The small molecule below binds the protein below.
Small molecule (SMILES): CSC[C@H]1O[C@@H](n2cnc3c(N)ncnc32)[C@H](O)[C@@H]1O

Binding-site contacts:
Ligand atom S5' contacts residue GLU111 of chain 1.F at 3.2 Å (salt-bridge).
Ligand atom N3 contacts residue ILE132 of chain 1.F at 3.2 Å (h-bond).
Ligand atom O3' contacts residue GLY110 of chain 1.F at 3.7 Å.
Ligand atom C3' contacts residue LEU72 of chain 1.F at 3.7 Å (hydrophobic).
Ligand atom CS contacts residue TER1 of chain 1.X at 3.7 Å.
Ligand atom CS contacts residue GLN77 of chain 1.F at 3.5 Å.
Ligand atom N6 contacts residue ASP163 of chain 1.F at 3.0 Å (salt-bridge).
Ligand atom C5' contacts residue TER1 of chain 1.X at 3.6 Å.
Ligand atom C2' contacts residue ASP131 of chain 1.F at 3.5 Å.
Ligand atom O4' contacts residue THR186 of chain 1.F at 3.6 Å.
Ligand atom N1 contacts residue ASP163 of chain 1.F at 3.6 Å (salt-bridge).
Ligand atom O3' contacts residue VAL136 of chain 1.F at 3.4 Å.
Ligand atom N3 contacts residue ASP131 of chain 1.F at 3.6 Å.
Ligand atom C2' contacts residue GLN56 of chain 1.F at 3.6 Å.
Ligand atom O3' contacts residue ASP131 of chain 1.F at 2.6 Å (salt-bridge).
Ligand atom C2 contacts residue ILE132 of chain 1.F at 3.4 Å (hydrophobic).
Ligand atom CS contacts residue GLU111 of chain 1.F at 3.6 Å.
Ligand atom N1 contacts residue GLY164 of chain 1.F at 2.9 Å (h-bond).
Ligand atom C5 contacts residue ILE132 of chain 1.F at 3.7 Å (hydrophobic).
Ligand atom C3' contacts residue ASP131 of chain 1.F at 3.4 Å.
Ligand atom C4 contacts residue LEU185 of chain 1.F at 3.6 Å (hydrophobic).
Ligand atom N6 contacts residue ILE193 of chain 1.F at 2.9 Å (h-bond).
Ligand atom O2' contacts residue ASP131 of chain 1.F at 2.6 Å (salt-bridge).
Ligand atom CS contacts residue LEU70 of chain 1.F at 3.7 Å (hydrophobic).
Ligand atom O2' contacts residue ASP133 of chain 1.F at 3.6 Å.
Ligand atom O4' contacts residue LEU185 of chain 1.F at 3.7 Å.
Ligand atom CS contacts residue LEU72 of chain 1.F at 3.5 Å (hydrophobic).
Ligand atom C5' contacts residue ASP184 of chain 1.F at 3.2 Å.
Ligand atom O2' contacts residue ILE132 of chain 1.F at 3.7 Å.
Ligand atom N7 contacts residue ILE193 of chain 1.F at 3.5 Å.
Ligand atom C8 contacts residue ILE193 of chain 1.F at 3.4 Å (hydrophobic).
Ligand atom S5' contacts residue TER1 of chain 1.X at 2.9 Å.
Ligand atom C4 contacts residue ILE132 of chain 1.F at 3.5 Å (hydrophobic).
Ligand atom N6 contacts residue LEU197 of chain 1.F at 3.5 Å.
Ligand atom C2 contacts residue GLY164 of chain 1.F at 3.5 Å.
Ligand atom C8 contacts residue THR186 of chain 1.F at 3.3 Å.
Ligand atom O2' contacts residue GLN56 of chain 1.F at 3.0 Å (h-bond).
Ligand atom C4' contacts residue ASP131 of chain 1.F at 3.3 Å.
Ligand atom S5' contacts residue GLY110 of chain 1.F at 3.6 Å (h-bond).
Ligand atom C1' contacts residue ASP131 of chain 1.F at 3.5 Å.

Sequence of chain 1.F:
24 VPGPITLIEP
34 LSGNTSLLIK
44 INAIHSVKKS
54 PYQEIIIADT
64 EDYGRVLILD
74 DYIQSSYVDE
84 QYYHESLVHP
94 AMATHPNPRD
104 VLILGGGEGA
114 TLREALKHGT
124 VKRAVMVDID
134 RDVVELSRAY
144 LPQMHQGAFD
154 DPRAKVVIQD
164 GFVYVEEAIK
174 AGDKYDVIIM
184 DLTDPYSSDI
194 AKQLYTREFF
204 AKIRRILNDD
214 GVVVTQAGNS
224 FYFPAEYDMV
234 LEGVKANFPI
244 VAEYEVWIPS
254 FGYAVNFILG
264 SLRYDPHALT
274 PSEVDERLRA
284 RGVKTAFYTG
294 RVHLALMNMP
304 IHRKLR